Sequence of chain 1.E:
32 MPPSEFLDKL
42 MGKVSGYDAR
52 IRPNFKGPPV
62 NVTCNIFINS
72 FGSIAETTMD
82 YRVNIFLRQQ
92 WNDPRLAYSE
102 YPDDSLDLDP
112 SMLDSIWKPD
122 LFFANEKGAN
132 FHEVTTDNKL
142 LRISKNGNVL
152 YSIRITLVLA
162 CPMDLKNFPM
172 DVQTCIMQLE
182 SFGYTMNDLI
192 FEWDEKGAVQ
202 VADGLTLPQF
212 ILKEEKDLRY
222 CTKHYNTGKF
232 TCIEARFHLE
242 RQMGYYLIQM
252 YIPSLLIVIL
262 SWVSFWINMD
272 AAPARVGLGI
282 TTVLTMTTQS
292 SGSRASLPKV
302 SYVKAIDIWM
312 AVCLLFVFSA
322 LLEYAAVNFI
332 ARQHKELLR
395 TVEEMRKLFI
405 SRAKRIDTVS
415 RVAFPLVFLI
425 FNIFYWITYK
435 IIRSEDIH

Binding-site contacts:
Ligand atom CA contacts residue PHE87 of chain 1.A at 3.6 Å (hydrophobic).
Ligand atom CA contacts residue PHE231 of chain 1.E at 3.6 Å (hydrophobic).
Ligand atom CA contacts residue TYR226 of chain 1.E at 4.4 Å (hydrophobic).
Ligand atom OXT contacts residue PHE183 of chain 1.E at 4.4 Å.
Ligand atom C contacts residue THR228 of chain 1.E at 4.0 Å.
Ligand atom N contacts residue LEU141 of chain 1.A at 3.7 Å.
Ligand atom OXT contacts residue PHE87 of chain 1.A at 4.4 Å.
Ligand atom OXT contacts residue THR228 of chain 1.E at 4.4 Å.
Ligand atom CA contacts residue PHE183 of chain 1.E at 4.1 Å (hydrophobic).
Ligand atom OXT contacts residue ARG89 of chain 1.A at 4.1 Å.
Ligand atom O contacts residue THR228 of chain 1.E at 3.5 Å (h-bond).
Ligand atom C contacts residue ARG89 of chain 1.A at 4.0 Å.
Ligand atom N contacts residue PHE87 of chain 1.A at 4.5 Å.
Ligand atom N contacts residue PHE183 of chain 1.E at 2.8 Å (h-bond).
Ligand atom O contacts residue PHE87 of chain 1.A at 4.1 Å.
Ligand atom OXT contacts residue SER153 of chain 1.A at 3.5 Å (h-bond).
Ligand atom O contacts residue ARG89 of chain 1.A at 3.0 Å (salt-bridge).
Ligand atom OXT contacts residue LEU141 of chain 1.A at 3.4 Å.
Ligand atom O contacts residue TYR226 of chain 1.E at 4.4 Å.
Ligand atom C contacts residue PHE87 of chain 1.A at 3.9 Å (hydrophobic).
Ligand atom N contacts residue PHE231 of chain 1.E at 3.3 Å.
Ligand atom C contacts residue PHE231 of chain 1.E at 4.3 Å (hydrophobic).
Ligand atom C contacts residue LEU141 of chain 1.A at 4.2 Å (hydrophobic).

A protein and the small-molecule ligand that binds it are described below.
Small molecule (SMILES): NCC(=O)O

Sequence of chain 1.A:
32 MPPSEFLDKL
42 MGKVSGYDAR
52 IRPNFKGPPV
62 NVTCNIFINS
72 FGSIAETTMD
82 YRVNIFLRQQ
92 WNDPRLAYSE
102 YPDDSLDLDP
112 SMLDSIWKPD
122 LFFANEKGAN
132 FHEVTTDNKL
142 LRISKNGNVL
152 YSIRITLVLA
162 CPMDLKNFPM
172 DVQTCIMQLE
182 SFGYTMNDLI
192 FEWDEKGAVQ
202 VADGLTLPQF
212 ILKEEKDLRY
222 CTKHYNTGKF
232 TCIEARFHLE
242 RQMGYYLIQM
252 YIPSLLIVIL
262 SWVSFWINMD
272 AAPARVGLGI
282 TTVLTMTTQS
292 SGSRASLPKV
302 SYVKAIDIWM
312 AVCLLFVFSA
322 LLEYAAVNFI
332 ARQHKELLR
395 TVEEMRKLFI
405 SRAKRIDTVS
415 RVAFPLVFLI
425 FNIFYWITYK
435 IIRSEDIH